The small molecule below binds the protein below.
Small molecule (SMILES): CC(=O)N[C@@H]1[C@@H](O)[C@H](O)[C@@H](CO)O[C@H]1O

Sequence of chain 1.A:
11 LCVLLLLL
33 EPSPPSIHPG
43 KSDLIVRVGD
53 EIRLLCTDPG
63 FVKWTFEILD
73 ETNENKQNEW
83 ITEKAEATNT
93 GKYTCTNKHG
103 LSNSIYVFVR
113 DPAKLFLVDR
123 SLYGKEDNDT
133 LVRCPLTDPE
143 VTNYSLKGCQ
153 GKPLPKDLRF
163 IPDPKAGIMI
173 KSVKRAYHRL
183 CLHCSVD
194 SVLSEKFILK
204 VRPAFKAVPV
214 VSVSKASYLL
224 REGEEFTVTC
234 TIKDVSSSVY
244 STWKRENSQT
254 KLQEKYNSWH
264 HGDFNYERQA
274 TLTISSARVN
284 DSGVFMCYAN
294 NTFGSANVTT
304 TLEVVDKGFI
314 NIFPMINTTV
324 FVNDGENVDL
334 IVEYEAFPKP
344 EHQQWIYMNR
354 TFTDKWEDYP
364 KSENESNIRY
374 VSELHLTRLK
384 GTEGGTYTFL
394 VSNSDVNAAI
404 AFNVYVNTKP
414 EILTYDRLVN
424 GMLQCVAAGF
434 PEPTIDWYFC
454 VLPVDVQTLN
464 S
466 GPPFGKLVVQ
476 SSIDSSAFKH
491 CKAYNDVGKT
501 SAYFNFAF

Binding-site contacts:
Ligand atom C7 contacts residue GLU128 of chain 1.A at 3.7 Å.
Ligand atom O7 contacts residue GLU128 of chain 1.A at 4.4 Å.
Ligand atom O5 contacts residue ASN130 of chain 1.A at 2.4 Å (h-bond).
Ligand atom C3 contacts residue ASN130 of chain 1.A at 4.0 Å.
Ligand atom N2 contacts residue LYS127 of chain 1.A at 4.3 Å.
Ligand atom C8 contacts residue ALA207 of chain 1.A at 3.6 Å (hydrophobic).
Ligand atom O7 contacts residue LYS127 of chain 1.A at 2.8 Å (salt-bridge).
Ligand atom C5 contacts residue ASN130 of chain 1.A at 3.7 Å.
Ligand atom C8 contacts residue ASN130 of chain 1.A at 3.9 Å.
Ligand atom C4 contacts residue ASN130 of chain 1.A at 4.3 Å.
Ligand atom N2 contacts residue ASN130 of chain 1.A at 2.4 Å (h-bond).
Ligand atom C8 contacts residue ASP129 of chain 1.A at 3.4 Å.
Ligand atom C2 contacts residue ASP129 of chain 1.A at 4.2 Å.
Ligand atom C8 contacts residue LYS127 of chain 1.A at 3.1 Å.
Ligand atom C1 contacts residue ASN130 of chain 1.A at 1.5 Å.
Ligand atom C8 contacts residue GLU128 of chain 1.A at 3.3 Å.
Ligand atom O7 contacts residue ASN130 of chain 1.A at 3.1 Å (h-bond).
Ligand atom C1 contacts residue ASP129 of chain 1.A at 3.9 Å.
Ligand atom C2 contacts residue ASN130 of chain 1.A at 2.6 Å.
Ligand atom N2 contacts residue GLU128 of chain 1.A at 3.9 Å.
Ligand atom C7 contacts residue ASN130 of chain 1.A at 2.9 Å.
Ligand atom C7 contacts residue LYS127 of chain 1.A at 3.1 Å.
Ligand atom C7 contacts residue ASP129 of chain 1.A at 4.0 Å.
Ligand atom N2 contacts residue ASP129 of chain 1.A at 3.7 Å.